Binding-site contacts:
Ligand atom C5 contacts residue PHE112 of chain 1.B at 3.6 Å (hydrophobic).
Ligand atom CG contacts residue PHE104 of chain 1.B at 3.9 Å (hydrophobic).
Ligand atom CA contacts residue TYR122 of chain 1.B at 3.8 Å (hydrophobic).
Ligand atom O2 contacts residue THR93 of chain 1.B at 3.7 Å.
Ligand atom C3 contacts residue PHE112 of chain 1.B at 3.8 Å (hydrophobic).
Ligand atom N contacts residue ARG48 of chain 1.B at 3.1 Å (salt-bridge).
Ligand atom C4 contacts residue ARG92 of chain 1.B at 3.9 Å.
Ligand atom C4 contacts residue PHE112 of chain 1.B at 3.8 Å (hydrophobic).
Ligand atom O3 contacts residue GLN102 of chain 1.B at 3.5 Å (h-bond).
Ligand atom CA contacts residue ARG48 of chain 1.B at 3.8 Å.
Ligand atom CA contacts residue ARG48 of chain 1.B at 3.5 Å.
Ligand atom C1 contacts residue GLN102 of chain 1.B at 3.8 Å.
Ligand atom CD contacts residue ARG48 of chain 1.B at 3.1 Å.
Ligand atom O contacts residue PHE53 of chain 1.B at 3.9 Å.
Ligand atom CD contacts residue GLN56 of chain 1.B at 3.5 Å.
Ligand atom C6 contacts residue PHE112 of chain 1.B at 3.8 Å (hydrophobic).
Ligand atom C2 contacts residue GLN102 of chain 1.B at 3.5 Å.
Ligand atom ON1 contacts residue PHE112 of chain 1.B at 3.5 Å.
Ligand atom C3 contacts residue ARG92 of chain 1.B at 3.3 Å.
Ligand atom N4 contacts residue PHE112 of chain 1.B at 3.7 Å.
Ligand atom O contacts residue LEU113 of chain 1.B at 4.0 Å.
Ligand atom O contacts residue ARG48 of chain 1.B at 3.9 Å.
Ligand atom CB contacts residue LEU113 of chain 1.B at 4.0 Å (hydrophobic).
Ligand atom CB contacts residue TYR122 of chain 1.B at 4.0 Å (hydrophobic).
Ligand atom O1 contacts residue ALA91 of chain 1.B at 4.0 Å.
Ligand atom O contacts residue ARG48 of chain 1.B at 2.6 Å (salt-bridge).
Ligand atom C1 contacts residue PHE112 of chain 1.B at 4.0 Å (hydrophobic).
Ligand atom O1 contacts residue THR93 of chain 1.B at 3.8 Å.
Ligand atom C contacts residue ARG48 of chain 1.B at 3.3 Å.
Ligand atom O2 contacts residue GLN102 of chain 1.B at 3.7 Å.
Ligand atom CB contacts residue ARG48 of chain 1.B at 3.6 Å.
Ligand atom C3 contacts residue THR93 of chain 1.B at 3.9 Å.
Ligand atom O1 contacts residue ARG92 of chain 1.B at 3.2 Å.
Ligand atom CA contacts residue GLN56 of chain 1.B at 3.8 Å.
Ligand atom O3 contacts residue GLN56 of chain 1.B at 2.6 Å (h-bond).
Ligand atom C contacts residue ARG48 of chain 1.B at 3.5 Å.
Ligand atom C1 contacts residue THR93 of chain 1.B at 3.9 Å.
Ligand atom CG contacts residue ARG48 of chain 1.B at 3.2 Å.
Ligand atom C4 contacts residue GLN56 of chain 1.B at 3.5 Å.
Ligand atom N contacts residue ARG92 of chain 1.B at 3.4 Å (salt-bridge).

Sequence of chain 1.B:
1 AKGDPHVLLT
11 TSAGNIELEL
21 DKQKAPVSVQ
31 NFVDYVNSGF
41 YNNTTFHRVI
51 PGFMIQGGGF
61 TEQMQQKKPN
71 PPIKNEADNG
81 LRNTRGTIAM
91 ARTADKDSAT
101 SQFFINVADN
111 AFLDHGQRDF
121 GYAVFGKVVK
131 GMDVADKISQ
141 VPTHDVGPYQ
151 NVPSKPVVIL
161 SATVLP

A small-molecule ligand and the protein it binds are described below.
Small molecule (SMILES): C[C@H](NC(=O)[C@@H]1CCCN1C(=O)[C@H](C)NC(=O)CCC(=O)O)C(=O)Nc1ccc([N+](=O)O)cc1